The protein below binds the small molecule below.
Small molecule (SMILES): CC(=O)N[C@H]1[C@H]([C@H](O)[C@@H](O)CO)O[C@@](O)(C(=O)O)C[C@@H]1OC(C)=O

Sequence of chain 1.F:
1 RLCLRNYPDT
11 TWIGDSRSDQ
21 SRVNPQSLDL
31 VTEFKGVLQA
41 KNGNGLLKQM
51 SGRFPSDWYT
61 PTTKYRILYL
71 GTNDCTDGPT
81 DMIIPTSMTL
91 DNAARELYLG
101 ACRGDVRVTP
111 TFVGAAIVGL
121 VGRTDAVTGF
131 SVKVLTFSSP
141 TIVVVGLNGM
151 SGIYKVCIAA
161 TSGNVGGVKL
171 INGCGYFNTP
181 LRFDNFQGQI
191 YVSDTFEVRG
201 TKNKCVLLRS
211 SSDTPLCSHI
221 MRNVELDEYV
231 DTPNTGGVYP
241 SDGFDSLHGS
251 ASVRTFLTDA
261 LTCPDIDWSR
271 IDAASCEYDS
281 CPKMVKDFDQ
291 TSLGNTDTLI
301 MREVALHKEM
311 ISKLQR

Binding-site contacts:
Ligand atom C3 contacts residue VAL144 of chain 1.D at 4.0 Å (hydrophobic).
Ligand atom O4 contacts residue ILE142 of chain 1.D at 4.2 Å.
Ligand atom CH3 contacts residue ILE142 of chain 1.D at 4.0 Å (hydrophobic).
Ligand atom C contacts residue ARG123 of chain 1.F at 4.2 Å.
Ligand atom C2 contacts residue ARG182 of chain 1.D at 3.7 Å.
Ligand atom N5 contacts residue ARG123 of chain 1.F at 2.6 Å (salt-bridge).
Ligand atom C contacts residue VAL144 of chain 1.D at 3.9 Å (hydrophobic).
Ligand atom C5 contacts residue ARG123 of chain 1.F at 3.4 Å.
Ligand atom C9 contacts residue ASP125 of chain 1.F at 3.6 Å.
Ligand atom C11 contacts residue GLN189 of chain 1.F at 4.2 Å.
Ligand atom CH3 contacts residue ALA116 of chain 1.D at 3.4 Å (hydrophobic).
Ligand atom O1A contacts residue ARG182 of chain 1.D at 3.8 Å.
Ligand atom C8 contacts residue ASP125 of chain 1.F at 4.1 Å.
Ligand atom C3 contacts residue ARG182 of chain 1.D at 3.5 Å.
Ligand atom C4 contacts residue VAL144 of chain 1.D at 4.1 Å (hydrophobic).
Ligand atom C6 contacts residue ARG123 of chain 1.F at 3.5 Å.
Ligand atom O9 contacts residue THR124 of chain 1.F at 3.0 Å.
Ligand atom O contacts residue VAL144 of chain 1.D at 3.6 Å.
Ligand atom O2 contacts residue ARG182 of chain 1.D at 2.9 Å (salt-bridge).
Ligand atom O contacts residue GLY122 of chain 1.F at 3.5 Å.
Ligand atom C8 contacts residue THR124 of chain 1.F at 4.3 Å.
Ligand atom C9 contacts residue THR124 of chain 1.F at 4.3 Å.
Ligand atom O9 contacts residue ARG123 of chain 1.F at 4.3 Å.
Ligand atom O contacts residue ARG123 of chain 1.F at 3.0 Å (salt-bridge).
Ligand atom C10 contacts residue ARG123 of chain 1.F at 3.6 Å.
Ligand atom O9 contacts residue ASP125 of chain 1.F at 2.6 Å (salt-bridge).
Ligand atom O8 contacts residue THR124 of chain 1.F at 3.8 Å.
Ligand atom O4 contacts residue VAL144 of chain 1.D at 4.0 Å.
Ligand atom C1 contacts residue ARG123 of chain 1.F at 3.5 Å.
Ligand atom CH3 contacts residue ALA115 of chain 1.D at 3.4 Å (hydrophobic).
Ligand atom C7 contacts residue THR124 of chain 1.F at 4.0 Å.
Ligand atom N5 contacts residue THR124 of chain 1.F at 4.4 Å.
Ligand atom O1B contacts residue ARG123 of chain 1.F at 2.6 Å (salt-bridge).
Ligand atom C11 contacts residue ARG123 of chain 1.F at 3.7 Å.
Ligand atom C4 contacts residue ARG123 of chain 1.F at 3.6 Å.
Ligand atom C7 contacts residue ARG123 of chain 1.F at 4.2 Å.
Ligand atom CH3 contacts residue VAL144 of chain 1.D at 4.2 Å (hydrophobic).
Ligand atom O8 contacts residue ASP125 of chain 1.F at 3.3 Å (salt-bridge).
Ligand atom O1A contacts residue ARG123 of chain 1.F at 3.0 Å (salt-bridge).
Ligand atom O4 contacts residue ARG123 of chain 1.F at 4.3 Å.

Sequence of chain 1.D:
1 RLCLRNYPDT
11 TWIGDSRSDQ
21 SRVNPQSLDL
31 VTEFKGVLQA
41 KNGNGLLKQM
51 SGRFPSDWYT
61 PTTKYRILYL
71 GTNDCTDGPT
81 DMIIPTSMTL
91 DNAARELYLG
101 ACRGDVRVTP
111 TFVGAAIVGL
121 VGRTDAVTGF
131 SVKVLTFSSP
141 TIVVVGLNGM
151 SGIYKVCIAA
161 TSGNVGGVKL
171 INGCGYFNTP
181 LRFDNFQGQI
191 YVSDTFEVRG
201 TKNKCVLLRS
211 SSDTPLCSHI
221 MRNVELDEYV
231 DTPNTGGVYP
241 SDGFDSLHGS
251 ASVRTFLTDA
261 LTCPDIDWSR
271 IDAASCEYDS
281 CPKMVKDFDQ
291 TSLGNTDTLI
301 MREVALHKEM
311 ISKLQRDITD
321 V